Binding-site contacts:
Ligand atom C15 contacts residue MET205 of chain 1.A at 3.6 Å (hydrophobic).
Ligand atom O11 contacts residue TRP181 of chain 1.A at 3.7 Å.
Ligand atom O20 contacts residue PHE133 of chain 1.A at 3.4 Å.
Ligand atom C6 contacts residue GLN167 of chain 1.A at 3.2 Å.
Ligand atom O24 contacts residue PHE163 of chain 1.A at 3.8 Å.
Ligand atom C29 contacts residue LEU91 of chain 1.A at 4.1 Å (hydrophobic).
Ligand atom C8 contacts residue SER129 of chain 1.A at 4.0 Å.
Ligand atom C17 contacts residue MET125 of chain 1.A at 4.0 Å (hydrophobic).
Ligand atom C1 contacts residue GLN167 of chain 1.A at 3.8 Å.
Ligand atom C7 contacts residue GLN167 of chain 1.A at 3.6 Å.
Ligand atom C23 contacts residue PHE302 of chain 1.A at 4.0 Å (hydrophobic).
Ligand atom C30 contacts residue LEU91 of chain 1.A at 4.0 Å (hydrophobic).
Ligand atom C19 contacts residue TRP181 of chain 1.A at 4.0 Å (hydrophobic).
Ligand atom C7 contacts residue SER129 of chain 1.A at 3.3 Å.
Ligand atom O27 contacts residue HIS289 of chain 1.A at 3.2 Å (h-bond).
Ligand atom C15 contacts residue HIS289 of chain 1.A at 3.3 Å.
Ligand atom C17 contacts residue PHE170 of chain 1.A at 3.8 Å (hydrophobic).
Ligand atom C18 contacts residue TYR188 of chain 1.A at 3.5 Å (hydrophobic).
Ligand atom C33 contacts residue HIS289 of chain 1.A at 3.6 Å.
Ligand atom C26 contacts residue LEU293 of chain 1.A at 3.3 Å (hydrophobic).
Ligand atom C22 contacts residue MET125 of chain 1.A at 3.6 Å (hydrophobic).
Ligand atom C14 contacts residue GLN167 of chain 1.A at 3.7 Å.
Ligand atom C26 contacts residue PHE311 of chain 1.A at 3.2 Å (hydrophobic).
Ligand atom C23 contacts residue MET125 of chain 1.A at 3.2 Å (hydrophobic).
Ligand atom C16 contacts residue LEU91 of chain 1.A at 3.8 Å (hydrophobic).
Ligand atom C25 contacts residue PHE311 of chain 1.A at 3.5 Å (hydrophobic).
Ligand atom P9 contacts residue SER129 of chain 1.A at 3.8 Å.
Ligand atom C25 contacts residue LEU293 of chain 1.A at 3.8 Å (hydrophobic).
Ligand atom O21 contacts residue SER129 of chain 1.A at 3.8 Å.
Ligand atom C17 contacts residue MET128 of chain 1.A at 3.7 Å (hydrophobic).
Ligand atom C18 contacts residue MET125 of chain 1.A at 3.5 Å (hydrophobic).
Ligand atom C14 contacts residue MET205 of chain 1.A at 3.6 Å (hydrophobic).
Ligand atom C14 contacts residue HIS209 of chain 1.A at 4.0 Å.
Ligand atom C33 contacts residue LEU293 of chain 1.A at 3.4 Å (hydrophobic).
Ligand atom C4 contacts residue GLN167 of chain 1.A at 4.0 Å.
Ligand atom O20 contacts residue SER129 of chain 1.A at 2.9 Å (h-bond).
Ligand atom C23 contacts residue ALA126 of chain 1.A at 3.2 Å (hydrophobic).
Ligand atom O27 contacts residue PHE163 of chain 1.A at 3.9 Å.
Ligand atom C22 contacts residue SER129 of chain 1.A at 3.1 Å.
Ligand atom C5 contacts residue GLN167 of chain 1.A at 3.3 Å.

Sequence of chain 1.A:
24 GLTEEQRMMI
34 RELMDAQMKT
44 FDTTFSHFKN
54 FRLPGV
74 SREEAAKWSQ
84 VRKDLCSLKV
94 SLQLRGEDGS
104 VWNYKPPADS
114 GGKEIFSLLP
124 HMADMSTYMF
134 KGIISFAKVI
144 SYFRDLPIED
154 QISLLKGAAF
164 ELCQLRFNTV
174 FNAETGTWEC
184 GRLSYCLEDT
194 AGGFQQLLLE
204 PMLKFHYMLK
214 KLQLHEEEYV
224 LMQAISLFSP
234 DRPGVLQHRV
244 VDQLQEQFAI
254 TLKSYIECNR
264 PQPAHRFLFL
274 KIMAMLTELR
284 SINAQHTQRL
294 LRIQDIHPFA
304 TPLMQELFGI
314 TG

A protein and the small-molecule ligand that binds it are described below.
Small molecule (SMILES): CCOP(=O)(OCC)C(=Cc1cc(C(C)(C)C)c(O)c(C(C)(C)C)c1)P(=O)(OCC)OCC